Sequence of chain 1.B:
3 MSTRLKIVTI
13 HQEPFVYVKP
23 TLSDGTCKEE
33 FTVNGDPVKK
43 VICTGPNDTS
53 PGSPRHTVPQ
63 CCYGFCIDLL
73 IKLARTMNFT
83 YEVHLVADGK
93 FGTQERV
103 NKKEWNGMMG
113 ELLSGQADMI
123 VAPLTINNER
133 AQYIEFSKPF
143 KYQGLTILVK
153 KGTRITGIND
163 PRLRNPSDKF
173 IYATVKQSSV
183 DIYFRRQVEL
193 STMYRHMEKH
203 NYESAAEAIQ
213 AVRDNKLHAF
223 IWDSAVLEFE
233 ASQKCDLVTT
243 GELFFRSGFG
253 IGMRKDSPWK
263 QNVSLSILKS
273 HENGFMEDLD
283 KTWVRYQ

Binding-site contacts:
Ligand atom CA contacts residue ASP225 of chain 1.B at 3.4 Å.
Ligand atom O contacts residue PHE93 of chain 1.B at 3.1 Å.
Ligand atom C contacts residue ARG132 of chain 1.B at 3.5 Å.
Ligand atom CA contacts residue THR127 of chain 1.B at 3.8 Å.
Ligand atom CA contacts residue PRO125 of chain 1.B at 3.9 Å (hydrophobic).
Ligand atom OXT contacts residue ARG132 of chain 1.B at 2.7 Å (salt-bridge).
Ligand atom N contacts residue SER181 of chain 1.B at 3.9 Å.
Ligand atom C contacts residue SER181 of chain 1.B at 3.3 Å.
Ligand atom O contacts residue ARG132 of chain 1.B at 2.8 Å (salt-bridge).
Ligand atom C contacts residue PRO125 of chain 1.B at 4.3 Å (hydrophobic).
Ligand atom N contacts residue PRO125 of chain 1.B at 2.8 Å (h-bond).
Ligand atom CA contacts residue TRP224 of chain 1.B at 3.8 Å (hydrophobic).
Ligand atom N contacts residue PHE93 of chain 1.B at 4.0 Å.
Ligand atom O contacts residue SER181 of chain 1.B at 2.7 Å (h-bond).
Ligand atom OXT contacts residue SER181 of chain 1.B at 3.8 Å.
Ligand atom CA contacts residue PHE93 of chain 1.B at 3.7 Å (hydrophobic).
Ligand atom CA contacts residue SER181 of chain 1.B at 3.5 Å.
Ligand atom C contacts residue THR127 of chain 1.B at 4.0 Å.
Ligand atom OXT contacts residue PRO125 of chain 1.B at 3.9 Å.
Ligand atom N contacts residue ASP225 of chain 1.B at 2.8 Å (salt-bridge).
Ligand atom OXT contacts residue PHE93 of chain 1.B at 3.6 Å.
Ligand atom OXT contacts residue THR127 of chain 1.B at 2.9 Å (h-bond).
Ligand atom N contacts residue PHE251 of chain 1.B at 3.8 Å.
Ligand atom O contacts residue SER180 of chain 1.B at 3.4 Å.
Ligand atom OXT contacts residue LEU126 of chain 1.B at 3.6 Å.
Ligand atom N contacts residue LEU126 of chain 1.B at 4.4 Å.
Ligand atom C contacts residue PHE93 of chain 1.B at 3.5 Å (hydrophobic).
Ligand atom N contacts residue THR127 of chain 1.B at 3.0 Å (h-bond).

A protein and the small-molecule ligand that binds it are described below.
Small molecule (SMILES): NCC(=O)O